Sequence of chain 2.A:
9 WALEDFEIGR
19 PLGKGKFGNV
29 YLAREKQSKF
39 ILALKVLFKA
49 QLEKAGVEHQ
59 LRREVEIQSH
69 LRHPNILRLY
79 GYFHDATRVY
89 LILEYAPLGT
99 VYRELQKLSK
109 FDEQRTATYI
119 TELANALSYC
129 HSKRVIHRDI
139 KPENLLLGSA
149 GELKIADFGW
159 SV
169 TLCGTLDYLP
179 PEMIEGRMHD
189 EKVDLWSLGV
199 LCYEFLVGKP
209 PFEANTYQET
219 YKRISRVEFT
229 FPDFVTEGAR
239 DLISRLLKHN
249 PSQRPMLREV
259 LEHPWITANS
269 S

Binding-site contacts:
Ligand atom C6 contacts residue GLU141 of chain 2.A at 3.9 Å.
Ligand atom N28 contacts residue ALA94 of chain 2.A at 2.9 Å (h-bond).
Ligand atom O32 contacts residue THR98 of chain 2.A at 3.3 Å.
Ligand atom C11 contacts residue GLY97 of chain 2.A at 3.7 Å.
Ligand atom C3 contacts residue ASN142 of chain 2.A at 3.4 Å.
Ligand atom C9 contacts residue TYR93 of chain 2.A at 3.9 Å (hydrophobic).
Ligand atom C9 contacts residue ALA41 of chain 2.A at 3.8 Å (hydrophobic).
Ligand atom C4 contacts residue PRO95 of chain 2.A at 3.9 Å (hydrophobic).
Ligand atom C18 contacts residue TYR93 of chain 2.A at 3.6 Å (hydrophobic).
Ligand atom N28 contacts residue GLU92 of chain 2.A at 4.0 Å.
Ligand atom C12 contacts residue ARG18 of chain 2.A at 3.9 Å.
Ligand atom N28 contacts residue LEU144 of chain 2.A at 3.8 Å.
Ligand atom C16 contacts residue LEU20 of chain 2.A at 3.9 Å (hydrophobic).
Ligand atom C8 contacts residue ALA94 of chain 2.A at 3.2 Å (hydrophobic).
Ligand atom C8 contacts residue TYR93 of chain 2.A at 3.5 Å (hydrophobic).
Ligand atom C22 contacts residue THR98 of chain 2.A at 3.5 Å.
Ligand atom C7 contacts residue ALA154 of chain 2.A at 3.3 Å (hydrophobic).
Ligand atom C21 contacts residue LEU20 of chain 2.A at 3.5 Å (hydrophobic).
Ligand atom N29 contacts residue LEU20 of chain 2.A at 3.8 Å.
Ligand atom C18 contacts residue ALA94 of chain 2.A at 3.7 Å (hydrophobic).
Ligand atom C27 contacts residue LEU20 of chain 2.A at 3.9 Å (hydrophobic).
Ligand atom C17 contacts residue TYR93 of chain 2.A at 3.6 Å (hydrophobic).
Ligand atom C20 contacts residue LEU144 of chain 2.A at 3.9 Å (hydrophobic).
Ligand atom C8 contacts residue GLY97 of chain 2.A at 3.6 Å.
Ligand atom C4 contacts residue GLY97 of chain 2.A at 3.7 Å.
Ligand atom C10 contacts residue LEU144 of chain 2.A at 3.8 Å (hydrophobic).
Ligand atom C9 contacts residue ALA94 of chain 2.A at 3.8 Å (hydrophobic).
Ligand atom C26 contacts residue LEU20 of chain 2.A at 3.7 Å (hydrophobic).
Ligand atom C11 contacts residue ARG18 of chain 2.A at 3.9 Å.
Ligand atom S35 contacts residue LEU20 of chain 2.A at 3.9 Å.
Ligand atom F34 contacts residue VAL28 of chain 2.A at 3.6 Å.
Ligand atom CL1 contacts residue LEU91 of chain 2.A at 3.7 Å.
Ligand atom N31 contacts residue TYR93 of chain 2.A at 3.2 Å.
Ligand atom C17 contacts residue ALA94 of chain 2.A at 3.5 Å (hydrophobic).
Ligand atom N28 contacts residue TYR93 of chain 2.A at 3.5 Å.
Ligand atom N31 contacts residue ALA94 of chain 2.A at 2.8 Å (h-bond).
Ligand atom C9 contacts residue GLU92 of chain 2.A at 3.4 Å.
Ligand atom C6 contacts residue ASN142 of chain 2.A at 3.7 Å.
Ligand atom C9 contacts residue LEU144 of chain 2.A at 3.8 Å (hydrophobic).
Ligand atom F34 contacts residue LEU20 of chain 2.A at 3.4 Å.

A small-molecule ligand and the protein it binds are described below.
Small molecule (SMILES): C[C@H]1C[C@](Cc2nc(Nc3nccs3)cc3ccccc23)(C(=O)O)CCN1Cc1cccc(Cl)c1F